This small molecule binds to this protein.
Small molecule (SMILES): O=C(CCCC[C@@H]1SC[C@@H]2NC(=O)N[C@@H]21)Nc1ccc([N+](=O)[O-])cc1

Binding-site contacts:
Ligand atom C23 contacts residue LYS107 of chain 1.C at 3.9 Å.
Ligand atom C3 contacts residue ASP114 of chain 1.B at 3.7 Å.
Ligand atom O3 contacts residue TYR29 of chain 1.B at 2.7 Å (h-bond).
Ligand atom C10 contacts residue TRP65 of chain 1.B at 3.6 Å (hydrophobic).
Ligand atom N2 contacts residue LEU11 of chain 1.B at 3.8 Å.
Ligand atom C8 contacts residue TRP65 of chain 1.B at 3.7 Å (hydrophobic).
Ligand atom C3 contacts residue LEU11 of chain 1.B at 3.6 Å (hydrophobic).
Ligand atom C3 contacts residue TYR29 of chain 1.B at 3.6 Å (hydrophobic).
Ligand atom S1 contacts residue THR76 of chain 1.B at 3.4 Å (h-bond).
Ligand atom C20 contacts residue LEU96 of chain 1.B at 3.8 Å (hydrophobic).
Ligand atom C4 contacts residue TRP106 of chain 1.C at 3.8 Å (hydrophobic).
Ligand atom N1 contacts residue ASP114 of chain 1.B at 2.8 Å (salt-bridge).
Ligand atom C8 contacts residue LEU96 of chain 1.B at 3.8 Å (hydrophobic).
Ligand atom C18 contacts residue TRP106 of chain 1.C at 3.8 Å (hydrophobic).
Ligand atom N25 contacts residue LYS107 of chain 1.C at 3.8 Å.
Ligand atom O2 contacts residue SER74 of chain 1.B at 2.7 Å (h-bond).
Ligand atom C5 contacts residue TRP94 of chain 1.B at 3.8 Å (hydrophobic).
Ligand atom N1 contacts residue TYR29 of chain 1.B at 3.9 Å.
Ligand atom O3 contacts residue SER13 of chain 1.B at 2.6 Å (h-bond).
Ligand atom O3 contacts residue ASP114 of chain 1.B at 3.8 Å.
Ligand atom C7 contacts residue TRP65 of chain 1.B at 3.9 Å (hydrophobic).
Ligand atom S1 contacts residue TRP65 of chain 1.B at 3.6 Å.
Ligand atom S1 contacts residue TRP78 of chain 1.B at 3.8 Å.
Ligand atom C1 contacts residue SER74 of chain 1.B at 3.8 Å.
Ligand atom C7 contacts residue SER31 of chain 1.B at 3.7 Å.
Ligand atom C6 contacts residue TRP94 of chain 1.B at 3.3 Å (hydrophobic).
Ligand atom C5 contacts residue ASP114 of chain 1.B at 3.8 Å.
Ligand atom C2 contacts residue TRP106 of chain 1.C at 3.5 Å (hydrophobic).
Ligand atom C3 contacts residue ASN9 of chain 1.B at 3.7 Å.
Ligand atom O2 contacts residue ALA72 of chain 1.B at 3.8 Å.
Ligand atom O27 contacts residue LYS107 of chain 1.C at 3.2 Å (salt-bridge).
Ligand atom C4 contacts residue LEU11 of chain 1.B at 3.9 Å (hydrophobic).
Ligand atom C9 contacts residue TRP65 of chain 1.B at 3.8 Å (hydrophobic).
Ligand atom N1 contacts residue LEU11 of chain 1.B at 3.8 Å.
Ligand atom O2 contacts residue LEU96 of chain 1.B at 3.9 Å.
Ligand atom N2 contacts residue SER31 of chain 1.B at 3.4 Å (h-bond).
Ligand atom C3 contacts residue SER13 of chain 1.B at 3.6 Å.
Ligand atom C21 contacts residue LEU110 of chain 1.B at 3.8 Å (hydrophobic).
Ligand atom O3 contacts residue ASN9 of chain 1.B at 2.9 Å (h-bond).
Ligand atom C24 contacts residue TRP106 of chain 1.C at 3.8 Å (hydrophobic).

Sequence of chain 1.C:
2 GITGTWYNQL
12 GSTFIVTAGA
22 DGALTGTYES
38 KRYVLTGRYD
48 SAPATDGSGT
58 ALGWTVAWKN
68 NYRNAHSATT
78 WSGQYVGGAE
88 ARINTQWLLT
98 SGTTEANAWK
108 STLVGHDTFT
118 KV

Sequence of chain 1.B:
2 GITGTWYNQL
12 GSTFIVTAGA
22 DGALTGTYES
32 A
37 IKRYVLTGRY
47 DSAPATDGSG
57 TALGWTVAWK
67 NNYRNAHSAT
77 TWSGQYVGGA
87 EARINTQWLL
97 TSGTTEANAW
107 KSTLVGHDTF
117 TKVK